Sequence of chain 1.C:
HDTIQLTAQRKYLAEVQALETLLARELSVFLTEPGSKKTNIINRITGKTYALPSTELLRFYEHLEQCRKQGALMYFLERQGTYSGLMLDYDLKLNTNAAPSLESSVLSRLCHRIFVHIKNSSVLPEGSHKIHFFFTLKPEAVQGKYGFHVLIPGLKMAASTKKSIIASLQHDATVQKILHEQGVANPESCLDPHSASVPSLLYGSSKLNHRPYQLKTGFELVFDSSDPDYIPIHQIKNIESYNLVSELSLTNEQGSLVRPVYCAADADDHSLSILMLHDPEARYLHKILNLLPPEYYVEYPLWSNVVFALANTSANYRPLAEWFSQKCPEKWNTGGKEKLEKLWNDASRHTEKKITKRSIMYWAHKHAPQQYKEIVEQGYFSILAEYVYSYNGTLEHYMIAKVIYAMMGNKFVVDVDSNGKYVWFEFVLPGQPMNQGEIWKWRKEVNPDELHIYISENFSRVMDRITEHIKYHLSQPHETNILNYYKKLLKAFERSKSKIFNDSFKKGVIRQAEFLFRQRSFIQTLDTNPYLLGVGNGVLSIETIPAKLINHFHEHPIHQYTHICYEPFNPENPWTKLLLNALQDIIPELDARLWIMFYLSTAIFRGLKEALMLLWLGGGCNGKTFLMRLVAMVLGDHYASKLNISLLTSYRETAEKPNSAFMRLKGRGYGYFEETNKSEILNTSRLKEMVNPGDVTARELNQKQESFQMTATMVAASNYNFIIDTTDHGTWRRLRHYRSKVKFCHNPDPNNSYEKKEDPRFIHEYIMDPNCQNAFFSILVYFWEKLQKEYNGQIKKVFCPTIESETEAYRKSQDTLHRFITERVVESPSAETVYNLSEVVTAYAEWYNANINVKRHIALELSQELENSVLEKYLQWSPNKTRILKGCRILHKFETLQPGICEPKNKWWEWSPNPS

Binding-site contacts:
Ligand atom O2' contacts residue PRO780 of chain 1.C at 3.3 Å.
Ligand atom O2A contacts residue GLY643 of chain 1.C at 3.0 Å.
Ligand atom O3A contacts residue CYS641 of chain 1.C at 3.4 Å.
Ligand atom C6 contacts residue PHE764 of chain 1.C at 3.6 Å (hydrophobic).
Ligand atom O2G contacts residue LYS644 of chain 1.C at 2.7 Å (salt-bridge).
Ligand atom O3A contacts residue ASN642 of chain 1.C at 3.5 Å (h-bond).
Ligand atom O1B contacts residue CYS641 of chain 1.C at 3.2 Å (h-bond).
Ligand atom O2G contacts residue MG1 of chain 1.M at 3.2 Å.
Ligand atom C2 contacts residue ASP779 of chain 1.C at 3.7 Å.
Ligand atom C2' contacts residue ASP779 of chain 1.C at 3.5 Å.
Ligand atom O1B contacts residue LYS644 of chain 1.C at 3.0 Å (salt-bridge).
Ligand atom O5' contacts residue GLY643 of chain 1.C at 3.7 Å.
Ligand atom O2A contacts residue LYS644 of chain 1.C at 3.3 Å (salt-bridge).
Ligand atom O2B contacts residue LYS644 of chain 1.C at 3.5 Å.
Ligand atom C3' contacts residue ILE783 of chain 1.C at 3.6 Å (hydrophobic).
Ligand atom O1G contacts residue ARG754 of chain 1.D at 2.8 Å (salt-bridge).
Ligand atom N3B contacts residue CYS641 of chain 1.C at 3.0 Å (h-bond).
Ligand atom O1B contacts residue ASN642 of chain 1.C at 2.9 Å (h-bond).
Ligand atom O1G contacts residue ARG753 of chain 1.D at 2.6 Å (salt-bridge).
Ligand atom O3G contacts residue MG1 of chain 1.M at 1.9 Å.
Ligand atom PG contacts residue ARG753 of chain 1.D at 3.4 Å.
Ligand atom N3B contacts residue MG1 of chain 1.M at 3.4 Å.
Ligand atom O1A contacts residue MG1 of chain 1.M at 3.3 Å.
Ligand atom O1A contacts residue ILE783 of chain 1.C at 3.5 Å.
Ligand atom PG contacts residue ARG754 of chain 1.D at 3.6 Å.
Ligand atom O3A contacts residue GLY643 of chain 1.C at 3.3 Å (h-bond).
Ligand atom O2B contacts residue THR645 of chain 1.C at 2.9 Å (h-bond).
Ligand atom PB contacts residue MG1 of chain 1.M at 3.1 Å.
Ligand atom O2' contacts residue ASP779 of chain 1.C at 2.7 Å (salt-bridge).
Ligand atom PB contacts residue CYS641 of chain 1.C at 3.6 Å.
Ligand atom O2B contacts residue MG1 of chain 1.M at 2.0 Å.
Ligand atom N3 contacts residue ASP779 of chain 1.C at 3.2 Å (salt-bridge).
Ligand atom O3G contacts residue ARG754 of chain 1.D at 3.5 Å (salt-bridge).
Ligand atom PG contacts residue MG1 of chain 1.M at 2.9 Å.
Ligand atom O2A contacts residue PHE646 of chain 1.C at 3.0 Å (h-bond).
Ligand atom O1A contacts residue THR645 of chain 1.C at 3.7 Å.
Ligand atom N1 contacts residue PHE764 of chain 1.C at 3.5 Å.
Ligand atom O2A contacts residue THR645 of chain 1.C at 2.8 Å (h-bond).
Ligand atom O3G contacts residue ARG753 of chain 1.D at 3.7 Å.
Ligand atom N3B contacts residue ARG753 of chain 1.D at 3.3 Å (salt-bridge).

Sequence of chain 1.D:
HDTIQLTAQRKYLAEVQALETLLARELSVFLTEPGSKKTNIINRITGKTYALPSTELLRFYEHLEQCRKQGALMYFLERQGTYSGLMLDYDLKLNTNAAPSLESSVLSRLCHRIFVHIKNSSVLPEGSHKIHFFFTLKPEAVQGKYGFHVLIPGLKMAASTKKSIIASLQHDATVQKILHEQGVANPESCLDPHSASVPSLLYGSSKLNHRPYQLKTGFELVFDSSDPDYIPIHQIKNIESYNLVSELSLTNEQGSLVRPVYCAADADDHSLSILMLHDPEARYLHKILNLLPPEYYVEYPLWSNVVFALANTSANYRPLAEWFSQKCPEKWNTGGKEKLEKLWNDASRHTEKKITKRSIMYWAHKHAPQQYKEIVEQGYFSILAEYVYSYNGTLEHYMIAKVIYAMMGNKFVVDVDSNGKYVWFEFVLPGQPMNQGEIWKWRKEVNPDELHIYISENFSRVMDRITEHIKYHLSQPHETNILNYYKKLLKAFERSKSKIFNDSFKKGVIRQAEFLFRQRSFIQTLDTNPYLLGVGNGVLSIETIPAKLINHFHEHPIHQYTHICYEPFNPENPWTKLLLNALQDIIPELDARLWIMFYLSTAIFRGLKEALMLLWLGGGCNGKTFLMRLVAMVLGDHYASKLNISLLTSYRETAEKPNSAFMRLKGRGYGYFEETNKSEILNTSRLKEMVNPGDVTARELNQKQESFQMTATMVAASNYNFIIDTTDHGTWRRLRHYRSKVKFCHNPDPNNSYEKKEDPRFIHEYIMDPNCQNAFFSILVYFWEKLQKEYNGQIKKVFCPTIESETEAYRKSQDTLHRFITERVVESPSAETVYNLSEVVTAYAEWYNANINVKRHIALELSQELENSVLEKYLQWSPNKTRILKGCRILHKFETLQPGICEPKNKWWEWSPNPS

The small molecule below binds the protein below.
Small molecule (SMILES): Nc1ncnc2c1ncn2[C@@H]1O[C@H](CO[P](=O)(O)O[P](=O)(O)NP(=O)(O)O)[C@@H](O)[C@H]1O